Binding-site contacts:
Ligand atom C1 contacts residue ASN12 of chain 38.I at 2.1 Å.
Ligand atom C2 contacts residue ASN12 of chain 38.I at 3.2 Å.
Ligand atom C5 contacts residue ASN12 of chain 38.I at 4.0 Å.
Ligand atom C7 contacts residue ASN12 of chain 38.I at 3.9 Å.
Ligand atom O7 contacts residue ASN12 of chain 38.I at 3.7 Å.
Ligand atom O5 contacts residue ASN12 of chain 38.I at 2.6 Å (h-bond).
Ligand atom N2 contacts residue ASN12 of chain 38.I at 3.8 Å.

Sequence of chain 38.I:
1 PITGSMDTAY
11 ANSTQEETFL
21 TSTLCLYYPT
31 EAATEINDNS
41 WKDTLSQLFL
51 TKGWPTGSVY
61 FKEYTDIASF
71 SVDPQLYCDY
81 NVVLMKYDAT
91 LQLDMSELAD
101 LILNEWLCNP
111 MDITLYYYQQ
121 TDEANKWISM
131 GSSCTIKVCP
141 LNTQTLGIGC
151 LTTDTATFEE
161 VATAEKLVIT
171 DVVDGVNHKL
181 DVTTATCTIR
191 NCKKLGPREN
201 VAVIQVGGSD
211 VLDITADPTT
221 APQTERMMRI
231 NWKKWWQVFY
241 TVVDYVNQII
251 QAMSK

This small molecule binds to this protein.
Small molecule (SMILES): CC(=O)N[C@H]1[C@H](O[C@H]2[C@H](O)[C@@H](NC(C)=O)CO[C@@H]2CO)O[C@H](CO)[C@@H](O)[C@@H]1O